Binding-site contacts:
Ligand atom C1 contacts residue ASN120 of chain 1.A at 3.3 Å.
Ligand atom O7 contacts residue PHE119 of chain 1.A at 3.7 Å.
Ligand atom C7 contacts residue THR97 of chain 1.A at 4.4 Å.
Ligand atom O7 contacts residue ASN120 of chain 1.A at 3.1 Å.
Ligand atom C8 contacts residue THR97 of chain 1.A at 3.5 Å.
Ligand atom O6 contacts residue ASN120 of chain 1.A at 4.1 Å.
Ligand atom C8 contacts residue PHE119 of chain 1.A at 3.9 Å (hydrophobic).
Ligand atom C7 contacts residue PHE119 of chain 1.A at 4.2 Å (hydrophobic).
Ligand atom C4 contacts residue ASN120 of chain 1.A at 4.5 Å.
Ligand atom C7 contacts residue SER118 of chain 1.A at 4.4 Å.
Ligand atom C5 contacts residue ASN120 of chain 1.A at 4.3 Å.
Ligand atom C8 contacts residue SER118 of chain 1.A at 3.3 Å.
Ligand atom C7 contacts residue ASN120 of chain 1.A at 4.0 Å.
Ligand atom C8 contacts residue ASN99 of chain 1.A at 4.2 Å.
Ligand atom C2 contacts residue ASN120 of chain 1.A at 3.5 Å.
Ligand atom N2 contacts residue ASN120 of chain 1.A at 4.4 Å.
Ligand atom O5 contacts residue ASN120 of chain 1.A at 3.2 Å (h-bond).

Sequence of chain 1.A:
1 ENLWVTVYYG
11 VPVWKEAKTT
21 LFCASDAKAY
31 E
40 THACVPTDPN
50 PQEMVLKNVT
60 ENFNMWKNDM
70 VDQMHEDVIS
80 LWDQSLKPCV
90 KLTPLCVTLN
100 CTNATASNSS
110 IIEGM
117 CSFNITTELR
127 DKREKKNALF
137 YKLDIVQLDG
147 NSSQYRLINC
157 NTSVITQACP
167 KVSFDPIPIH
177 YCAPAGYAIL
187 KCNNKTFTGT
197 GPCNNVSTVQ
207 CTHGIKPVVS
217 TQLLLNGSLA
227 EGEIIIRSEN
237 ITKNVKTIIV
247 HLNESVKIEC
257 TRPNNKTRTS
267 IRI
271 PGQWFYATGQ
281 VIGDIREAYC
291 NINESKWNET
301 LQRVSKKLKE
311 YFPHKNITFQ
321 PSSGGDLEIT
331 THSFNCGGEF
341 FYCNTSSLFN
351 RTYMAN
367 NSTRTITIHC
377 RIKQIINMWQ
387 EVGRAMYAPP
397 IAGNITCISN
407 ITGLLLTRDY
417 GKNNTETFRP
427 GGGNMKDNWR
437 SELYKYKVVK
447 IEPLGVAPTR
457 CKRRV

This small molecule binds to this protein.
Small molecule (SMILES): CC(=O)N[C@@H]1[C@@H](O)[C@H](O)[C@@H](CO)O[C@H]1O